Sequence of chain 3.C:
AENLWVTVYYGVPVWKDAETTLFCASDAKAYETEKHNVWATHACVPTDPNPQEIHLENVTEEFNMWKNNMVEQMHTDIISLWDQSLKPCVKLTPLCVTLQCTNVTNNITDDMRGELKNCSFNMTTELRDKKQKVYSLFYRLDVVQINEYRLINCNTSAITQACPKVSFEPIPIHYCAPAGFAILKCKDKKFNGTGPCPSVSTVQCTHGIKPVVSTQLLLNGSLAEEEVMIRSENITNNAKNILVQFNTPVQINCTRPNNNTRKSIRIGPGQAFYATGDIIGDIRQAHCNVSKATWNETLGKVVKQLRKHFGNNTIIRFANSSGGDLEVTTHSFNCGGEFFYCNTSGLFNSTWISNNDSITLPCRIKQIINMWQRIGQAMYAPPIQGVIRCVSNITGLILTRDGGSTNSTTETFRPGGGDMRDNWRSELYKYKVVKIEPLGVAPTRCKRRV

Binding-site contacts:
Ligand atom C4 contacts residue ASN265 of chain 3.C at 4.2 Å.
Ligand atom N2 contacts residue GLN263 of chain 3.C at 4.2 Å.
Ligand atom O5 contacts residue ASN265 of chain 3.C at 2.3 Å (h-bond).
Ligand atom C8 contacts residue SER303 of chain 3.C at 3.5 Å.
Ligand atom O6 contacts residue VAL414 of chain 3.C at 4.0 Å.
Ligand atom C5 contacts residue ASN265 of chain 3.C at 3.6 Å.
Ligand atom C7 contacts residue SER381 of chain 3.C at 4.2 Å.
Ligand atom C2 contacts residue ASN265 of chain 3.C at 2.5 Å.
Ligand atom O7 contacts residue ASN301 of chain 3.C at 4.3 Å.
Ligand atom O7 contacts residue ASN265 of chain 3.C at 3.6 Å.
Ligand atom O6 contacts residue ARG412 of chain 3.C at 4.1 Å.
Ligand atom C8 contacts residue VAL302 of chain 3.C at 4.1 Å (hydrophobic).
Ligand atom N2 contacts residue ASN265 of chain 3.C at 3.0 Å (h-bond).
Ligand atom C1 contacts residue ASN265 of chain 3.C at 1.4 Å.
Ligand atom O6 contacts residue ASN265 of chain 3.C at 4.4 Å.
Ligand atom O7 contacts residue SER381 of chain 3.C at 3.8 Å.
Ligand atom O5 contacts residue VAL414 of chain 3.C at 4.2 Å.
Ligand atom C3 contacts residue ASN265 of chain 3.C at 3.8 Å.
Ligand atom C8 contacts residue SER381 of chain 3.C at 3.6 Å.
Ligand atom C8 contacts residue ASN301 of chain 3.C at 4.0 Å.
Ligand atom C5 contacts residue GLN263 of chain 3.C at 4.4 Å.
Ligand atom C8 contacts residue ASN265 of chain 3.C at 4.1 Å.
Ligand atom C8 contacts residue GLN263 of chain 3.C at 4.4 Å.
Ligand atom C7 contacts residue ASN265 of chain 3.C at 3.5 Å.
Ligand atom C1 contacts residue GLN263 of chain 3.C at 4.4 Å.

A small-molecule ligand and the protein it binds are described below.
Small molecule (SMILES): CC(=O)N[C@H]1[C@H](O[C@H]2[C@H](O)[C@@H](NC(C)=O)CO[C@@H]2CO)O[C@H](CO)[C@@H](O)[C@@H]1O